This protein binds this small molecule.
Small molecule (SMILES): NCC[C@@H](C(=O)N/N=C/c1ccc(O)c(Br)c1)c1ccccc1

Sequence of chain 1.A:
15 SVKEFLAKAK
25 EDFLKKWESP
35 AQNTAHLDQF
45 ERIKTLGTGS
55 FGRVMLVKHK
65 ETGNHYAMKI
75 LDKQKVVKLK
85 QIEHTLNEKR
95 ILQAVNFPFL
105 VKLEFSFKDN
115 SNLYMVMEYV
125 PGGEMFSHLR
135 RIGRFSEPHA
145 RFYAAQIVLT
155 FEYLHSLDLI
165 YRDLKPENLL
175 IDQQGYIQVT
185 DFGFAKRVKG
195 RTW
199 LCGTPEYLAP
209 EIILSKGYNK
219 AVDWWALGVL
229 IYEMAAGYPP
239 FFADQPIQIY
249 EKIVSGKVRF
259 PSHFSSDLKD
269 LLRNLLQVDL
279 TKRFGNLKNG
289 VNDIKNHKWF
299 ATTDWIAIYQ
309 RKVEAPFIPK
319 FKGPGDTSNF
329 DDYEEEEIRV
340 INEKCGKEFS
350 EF

Binding-site contacts:
Ligand atom C08 contacts residue GLU122 of chain 1.A at 3.5 Å.
Ligand atom C13 contacts residue GLY56 of chain 1.A at 3.5 Å.
Ligand atom N02 contacts residue VAL58 of chain 1.A at 3.7 Å.
Ligand atom C12 contacts residue GLY56 of chain 1.A at 3.6 Å.
Ligand atom C13 contacts residue LEU75 of chain 1.A at 3.7 Å (hydrophobic).
Ligand atom C14 contacts residue GLY53 of chain 1.A at 3.8 Å.
Ligand atom C08 contacts residue LEU174 of chain 1.A at 3.4 Å (hydrophobic).
Ligand atom C04 contacts residue ASP185 of chain 1.A at 3.4 Å.
Ligand atom N contacts residue ASN172 of chain 1.A at 2.7 Å (h-bond).
Ligand atom C13 contacts residue GLY53 of chain 1.A at 3.6 Å.
Ligand atom C11 contacts residue VAL58 of chain 1.A at 3.6 Å (hydrophobic).
Ligand atom O contacts residue TYR123 of chain 1.A at 3.2 Å.
Ligand atom C09 contacts residue LEU174 of chain 1.A at 3.1 Å (hydrophobic).
Ligand atom C12 contacts residue GLY53 of chain 1.A at 3.5 Å.
Ligand atom N contacts residue ASP185 of chain 1.A at 2.7 Å (salt-bridge).
Ligand atom C10 contacts residue LEU174 of chain 1.A at 3.5 Å (hydrophobic).
Ligand atom C12 contacts residue THR52 of chain 1.A at 3.8 Å.
Ligand atom C07 contacts residue GLU122 of chain 1.A at 3.8 Å.
Ligand atom BR contacts residue TYR123 of chain 1.A at 3.8 Å.
Ligand atom BR contacts residue VAL124 of chain 1.A at 3.5 Å.
Ligand atom C02 contacts residue VAL58 of chain 1.A at 3.8 Å (hydrophobic).
Ligand atom C15 contacts residue LYS73 of chain 1.A at 3.4 Å.
Ligand atom C09 contacts residue ALA71 of chain 1.A at 3.7 Å (hydrophobic).
Ligand atom C08 contacts residue ALA71 of chain 1.A at 3.4 Å (hydrophobic).
Ligand atom C12 contacts residue ARG57 of chain 1.A at 3.8 Å.
Ligand atom O01 contacts residue LYS73 of chain 1.A at 2.8 Å (salt-bridge).
Ligand atom O contacts residue GLU122 of chain 1.A at 2.5 Å (salt-bridge).
Ligand atom C14 contacts residue LYS73 of chain 1.A at 3.5 Å.
Ligand atom C05 contacts residue LYS73 of chain 1.A at 3.8 Å.
Ligand atom BR contacts residue PHE328 of chain 1.A at 3.3 Å.
Ligand atom C07 contacts residue ALA71 of chain 1.A at 3.7 Å (hydrophobic).
Ligand atom C03 contacts residue LYS73 of chain 1.A at 3.6 Å.
Ligand atom O01 contacts residue ASP185 of chain 1.A at 3.5 Å.
Ligand atom O contacts residue ALA71 of chain 1.A at 3.5 Å.
Ligand atom O contacts residue VAL124 of chain 1.A at 3.0 Å (h-bond).
Ligand atom BR contacts residue LEU174 of chain 1.A at 3.5 Å.
Ligand atom N01 contacts residue VAL58 of chain 1.A at 3.7 Å.
Ligand atom C contacts residue ASP185 of chain 1.A at 3.4 Å.
Ligand atom C06 contacts residue MET121 of chain 1.A at 3.7 Å (hydrophobic).
Ligand atom C03 contacts residue ASP185 of chain 1.A at 3.8 Å.